Sequence of chain 1.H:
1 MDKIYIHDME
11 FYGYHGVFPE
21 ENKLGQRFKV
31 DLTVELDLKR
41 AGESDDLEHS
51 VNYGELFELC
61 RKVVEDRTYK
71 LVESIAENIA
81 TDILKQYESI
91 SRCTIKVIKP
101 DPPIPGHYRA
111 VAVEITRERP

A small-molecule ligand and the protein it binds are described below.
Small molecule (SMILES): Nc1nc2c(c(=O)[nH]1)N=C(CO)CN2

Sequence of chain 1.F:
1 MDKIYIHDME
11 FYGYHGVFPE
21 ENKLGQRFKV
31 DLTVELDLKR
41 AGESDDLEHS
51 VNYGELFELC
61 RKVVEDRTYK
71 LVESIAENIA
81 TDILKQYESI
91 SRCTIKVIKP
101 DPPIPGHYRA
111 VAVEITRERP

Binding-site contacts:
Ligand atom N5 contacts residue ASN52 of chain 1.F at 3.7 Å.
Ligand atom O4 contacts residue GLU21 of chain 1.H at 2.6 Å (salt-bridge).
Ligand atom C11 contacts residue TYR53 of chain 1.F at 3.2 Å (hydrophobic).
Ligand atom C10 contacts residue ASN52 of chain 1.F at 3.9 Å.
Ligand atom N6 contacts residue VAL51 of chain 1.F at 2.9 Å (h-bond).
Ligand atom C6 contacts residue LEU47 of chain 1.F at 3.6 Å (hydrophobic).
Ligand atom C6 contacts residue GLU73 of chain 1.H at 3.6 Å.
Ligand atom C2 contacts residue TYR53 of chain 1.F at 3.4 Å (hydrophobic).
Ligand atom N1 contacts residue VAL17 of chain 1.H at 3.8 Å.
Ligand atom C10 contacts residue TYR53 of chain 1.F at 3.3 Å (hydrophobic).
Ligand atom O8 contacts residue GLU73 of chain 1.H at 3.6 Å.
Ligand atom C8 contacts residue GLU73 of chain 1.H at 3.7 Å.
Ligand atom N4 contacts residue TYR53 of chain 1.F at 3.7 Å.
Ligand atom C11 contacts residue LYS99 of chain 1.H at 3.4 Å.
Ligand atom N6 contacts residue GLU73 of chain 1.H at 2.8 Å (salt-bridge).
Ligand atom N7 contacts residue GLU73 of chain 1.H at 2.9 Å (salt-bridge).
Ligand atom N5 contacts residue LEU47 of chain 1.F at 3.5 Å.
Ligand atom N5 contacts residue TYR53 of chain 1.F at 3.3 Å (h-bond).
Ligand atom C2 contacts residue VAL17 of chain 1.H at 3.7 Å (hydrophobic).
Ligand atom N5 contacts residue VAL51 of chain 1.F at 3.7 Å.
Ligand atom C6 contacts residue VAL51 of chain 1.F at 3.8 Å (hydrophobic).
Ligand atom O4 contacts residue LYS99 of chain 1.H at 3.0 Å (salt-bridge).
Ligand atom O8 contacts residue LEU71 of chain 1.H at 3.2 Å.
Ligand atom O4 contacts residue GLY16 of chain 1.H at 3.6 Å.
Ligand atom C3 contacts residue ASN52 of chain 1.F at 3.6 Å.
Ligand atom C11 contacts residue PHE18 of chain 1.H at 3.8 Å (hydrophobic).
Ligand atom N1 contacts residue TYR53 of chain 1.F at 3.5 Å (h-bond).
Ligand atom N4 contacts residue ASN52 of chain 1.F at 2.9 Å (h-bond).
Ligand atom C8 contacts residue TYR53 of chain 1.F at 3.6 Å (hydrophobic).
Ligand atom O8 contacts residue VAL72 of chain 1.H at 3.1 Å (h-bond).
Ligand atom C11 contacts residue GLU21 of chain 1.H at 3.4 Å.
Ligand atom C9 contacts residue TYR53 of chain 1.F at 3.2 Å (hydrophobic).
Ligand atom C10 contacts residue LEU47 of chain 1.F at 3.9 Å (hydrophobic).
Ligand atom N6 contacts residue SER50 of chain 1.F at 3.5 Å (h-bond).
Ligand atom O8 contacts residue LYS70 of chain 1.H at 3.9 Å.
Ligand atom O4 contacts residue VAL17 of chain 1.H at 3.0 Å (h-bond).
Ligand atom C6 contacts residue TYR53 of chain 1.F at 3.5 Å (hydrophobic).
Ligand atom C11 contacts residue VAL17 of chain 1.H at 3.5 Å (hydrophobic).
Ligand atom N7 contacts residue TYR53 of chain 1.F at 3.9 Å.
Ligand atom N6 contacts residue LEU47 of chain 1.F at 3.9 Å.